Binding-site contacts:
Ligand atom C7 contacts residue ASN234 of chain 1.C at 3.7 Å.
Ligand atom C6 contacts residue THR108 of chain 1.C at 3.6 Å.
Ligand atom C5 contacts residue THR108 of chain 1.C at 4.0 Å.
Ligand atom O5 contacts residue THR108 of chain 1.C at 3.1 Å.
Ligand atom C5 contacts residue ASN234 of chain 1.C at 3.5 Å.
Ligand atom O5 contacts residue THR236 of chain 1.C at 3.8 Å.
Ligand atom C4 contacts residue ASN234 of chain 1.C at 4.0 Å.
Ligand atom C1 contacts residue THR108 of chain 1.C at 4.0 Å.
Ligand atom O6 contacts residue THR108 of chain 1.C at 3.2 Å.
Ligand atom O5 contacts residue ASN234 of chain 1.C at 2.2 Å (h-bond).
Ligand atom C6 contacts residue THR236 of chain 1.C at 4.2 Å.
Ligand atom O6 contacts residue THR236 of chain 1.C at 3.1 Å (h-bond).
Ligand atom C5 contacts residue THR236 of chain 1.C at 4.0 Å.
Ligand atom C1 contacts residue THR236 of chain 1.C at 3.9 Å.
Ligand atom C6 contacts residue ASN234 of chain 1.C at 4.5 Å.
Ligand atom N2 contacts residue ASN234 of chain 1.C at 2.5 Å (h-bond).
Ligand atom C3 contacts residue ASN234 of chain 1.C at 3.5 Å.
Ligand atom O7 contacts residue ASN234 of chain 1.C at 4.3 Å.
Ligand atom O3 contacts residue ASN234 of chain 1.C at 4.3 Å.
Ligand atom C2 contacts residue ASN234 of chain 1.C at 2.0 Å.
Ligand atom C1 contacts residue ASN234 of chain 1.C at 1.5 Å.

Sequence of chain 1.C:
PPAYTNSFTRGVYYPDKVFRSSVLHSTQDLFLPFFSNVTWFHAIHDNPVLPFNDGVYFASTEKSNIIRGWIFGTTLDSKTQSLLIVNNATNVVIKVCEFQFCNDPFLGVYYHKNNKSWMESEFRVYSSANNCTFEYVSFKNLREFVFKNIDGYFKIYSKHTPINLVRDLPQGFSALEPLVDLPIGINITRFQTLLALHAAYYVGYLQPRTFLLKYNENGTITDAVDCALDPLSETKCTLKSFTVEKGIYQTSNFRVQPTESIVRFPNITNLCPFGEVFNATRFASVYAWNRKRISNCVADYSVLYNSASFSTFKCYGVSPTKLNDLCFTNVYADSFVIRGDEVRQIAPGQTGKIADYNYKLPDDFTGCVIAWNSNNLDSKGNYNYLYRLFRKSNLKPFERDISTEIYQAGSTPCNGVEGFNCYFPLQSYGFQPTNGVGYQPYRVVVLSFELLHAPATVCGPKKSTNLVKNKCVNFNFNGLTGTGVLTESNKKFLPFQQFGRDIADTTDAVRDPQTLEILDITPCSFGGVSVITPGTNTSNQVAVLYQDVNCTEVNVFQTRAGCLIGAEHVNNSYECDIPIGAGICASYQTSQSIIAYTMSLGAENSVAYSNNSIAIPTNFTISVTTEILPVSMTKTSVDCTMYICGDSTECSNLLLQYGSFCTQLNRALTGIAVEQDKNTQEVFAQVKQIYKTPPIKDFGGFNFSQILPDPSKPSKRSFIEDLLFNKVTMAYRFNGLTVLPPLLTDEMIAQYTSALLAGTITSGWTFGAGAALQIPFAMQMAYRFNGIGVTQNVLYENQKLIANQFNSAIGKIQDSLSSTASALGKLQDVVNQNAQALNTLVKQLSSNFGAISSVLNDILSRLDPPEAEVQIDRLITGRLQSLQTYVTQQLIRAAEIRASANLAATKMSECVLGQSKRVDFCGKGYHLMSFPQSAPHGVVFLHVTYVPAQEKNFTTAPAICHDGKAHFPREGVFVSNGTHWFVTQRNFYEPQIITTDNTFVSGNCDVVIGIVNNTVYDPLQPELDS

This small molecule binds to this protein.
Small molecule (SMILES): CC(=O)N[C@H]1[C@H](O[C@H]2[C@H](O)[C@@H](NC(C)=O)CO[C@@H]2CO)O[C@H](CO)[C@@H](O)[C@@H]1O